Binding-site contacts:
Ligand atom C7 contacts residue GLU155 of chain 46.C at 4.2 Å.
Ligand atom C7 contacts residue ASN154 of chain 46.C at 3.4 Å.
Ligand atom C2 contacts residue ASN154 of chain 46.C at 2.4 Å.
Ligand atom C8 contacts residue ASN154 of chain 46.C at 3.6 Å.
Ligand atom C3 contacts residue ASN154 of chain 46.C at 3.8 Å.
Ligand atom O7 contacts residue GLU155 of chain 46.C at 3.8 Å.
Ligand atom C6 contacts residue HIS104 of chain 13.C at 3.3 Å.
Ligand atom C8 contacts residue HIS104 of chain 13.C at 3.9 Å.
Ligand atom C4 contacts residue ASN154 of chain 46.C at 4.3 Å.
Ligand atom O5 contacts residue ASN154 of chain 46.C at 2.4 Å (h-bond).
Ligand atom C6 contacts residue ASN154 of chain 46.C at 3.8 Å.
Ligand atom O5 contacts residue HIS104 of chain 13.C at 2.9 Å.
Ligand atom C8 contacts residue GLU155 of chain 46.C at 3.6 Å.
Ligand atom C1 contacts residue HIS104 of chain 13.C at 4.3 Å.
Ligand atom C5 contacts residue HIS104 of chain 13.C at 3.1 Å.
Ligand atom O6 contacts residue HIS104 of chain 13.C at 4.4 Å.
Ligand atom C1 contacts residue HIS104 of chain 13.C at 3.6 Å.
Ligand atom C5 contacts residue ASN154 of chain 46.C at 4.3 Å.
Ligand atom C1 contacts residue ASN154 of chain 46.C at 1.4 Å.
Ligand atom N2 contacts residue ASN154 of chain 46.C at 2.8 Å (h-bond).
Ligand atom O7 contacts residue ASN154 of chain 46.C at 3.2 Å (h-bond).
Ligand atom O5 contacts residue HIS104 of chain 13.C at 4.0 Å.
Ligand atom C5 contacts residue ASN154 of chain 46.C at 3.7 Å.

Sequence of chain 46.C:
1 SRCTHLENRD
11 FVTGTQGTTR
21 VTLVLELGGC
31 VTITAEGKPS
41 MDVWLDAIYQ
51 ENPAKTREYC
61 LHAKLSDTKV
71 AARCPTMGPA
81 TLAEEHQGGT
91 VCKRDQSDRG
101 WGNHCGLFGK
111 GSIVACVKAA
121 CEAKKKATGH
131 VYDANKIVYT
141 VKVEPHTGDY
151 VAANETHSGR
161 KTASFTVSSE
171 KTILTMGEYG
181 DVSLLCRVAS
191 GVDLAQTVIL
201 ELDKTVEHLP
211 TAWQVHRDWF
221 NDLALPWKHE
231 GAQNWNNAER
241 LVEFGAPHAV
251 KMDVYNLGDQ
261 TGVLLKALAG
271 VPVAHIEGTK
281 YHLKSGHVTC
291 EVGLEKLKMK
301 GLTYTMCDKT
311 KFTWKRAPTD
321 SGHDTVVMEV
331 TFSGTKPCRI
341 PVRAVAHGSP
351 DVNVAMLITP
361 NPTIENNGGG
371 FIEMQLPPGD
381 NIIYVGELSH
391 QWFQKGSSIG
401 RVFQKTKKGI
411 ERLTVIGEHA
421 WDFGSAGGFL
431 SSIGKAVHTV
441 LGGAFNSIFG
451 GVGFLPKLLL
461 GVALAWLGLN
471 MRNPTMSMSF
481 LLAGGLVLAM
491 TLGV

Sequence of chain 13.C:
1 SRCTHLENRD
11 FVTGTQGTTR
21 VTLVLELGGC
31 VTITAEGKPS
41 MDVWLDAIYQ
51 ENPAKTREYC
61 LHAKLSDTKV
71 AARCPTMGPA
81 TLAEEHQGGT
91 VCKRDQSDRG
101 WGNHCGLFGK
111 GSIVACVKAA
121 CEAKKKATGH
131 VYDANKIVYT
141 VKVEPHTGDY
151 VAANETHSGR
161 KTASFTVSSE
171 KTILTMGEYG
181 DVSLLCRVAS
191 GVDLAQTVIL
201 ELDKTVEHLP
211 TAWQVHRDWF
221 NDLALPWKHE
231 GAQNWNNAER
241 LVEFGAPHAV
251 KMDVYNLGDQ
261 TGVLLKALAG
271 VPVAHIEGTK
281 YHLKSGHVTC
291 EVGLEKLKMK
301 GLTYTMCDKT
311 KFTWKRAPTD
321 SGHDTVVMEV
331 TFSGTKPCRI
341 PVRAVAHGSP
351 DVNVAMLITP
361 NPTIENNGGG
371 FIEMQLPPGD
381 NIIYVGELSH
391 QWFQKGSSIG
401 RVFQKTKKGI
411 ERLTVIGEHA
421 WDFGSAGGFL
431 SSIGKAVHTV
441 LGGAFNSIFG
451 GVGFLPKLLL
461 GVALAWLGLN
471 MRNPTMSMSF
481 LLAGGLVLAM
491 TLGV

The small molecule below binds the protein below.
Small molecule (SMILES): CC(=O)N[C@H]1[C@H](O[C@H]2[C@H](O)[C@@H](NC(C)=O)CO[C@@H]2CO[C@@H]2O[C@@H](C)[C@@H](O)[C@@H](O)[C@@H]2O)O[C@H](CO)[C@@H](O)[C@@H]1O